Binding-site contacts:
Ligand atom O3B contacts residue GLY61 of chain 1.E at 3.5 Å (h-bond).
Ligand atom S1G contacts residue GLU242 of chain 1.F at 3.1 Å (salt-bridge).
Ligand atom PA contacts residue ARG309 of chain 1.E at 3.2 Å.
Ligand atom PB contacts residue GLY61 of chain 1.E at 3.6 Å.
Ligand atom O3G contacts residue THR65 of chain 1.E at 3.3 Å (h-bond).
Ligand atom O1B contacts residue GLY61 of chain 1.E at 2.8 Å (h-bond).
Ligand atom O3G contacts residue GLU242 of chain 1.F at 2.6 Å (salt-bridge).
Ligand atom N1 contacts residue ILE264 of chain 1.E at 3.6 Å.
Ligand atom O2A contacts residue GLY63 of chain 1.E at 3.0 Å.
Ligand atom PG contacts residue ARG309 of chain 1.E at 3.5 Å.
Ligand atom PG contacts residue GLU242 of chain 1.F at 3.1 Å.
Ligand atom O2B contacts residue LYS64 of chain 1.E at 3.0 Å (salt-bridge).
Ligand atom O2A contacts residue LYS64 of chain 1.E at 3.0 Å (salt-bridge).
Ligand atom PB contacts residue ARG309 of chain 1.E at 3.4 Å.
Ligand atom O3A contacts residue GLY61 of chain 1.E at 3.5 Å.
Ligand atom C5' contacts residue ARG309 of chain 1.E at 3.5 Å.
Ligand atom O1B contacts residue GLY63 of chain 1.E at 3.4 Å (h-bond).
Ligand atom O2A contacts residue LEU66 of chain 1.E at 2.5 Å (h-bond).
Ligand atom C8 contacts residue GLY63 of chain 1.E at 3.5 Å.
Ligand atom O1B contacts residue PRO59 of chain 1.E at 3.4 Å (h-bond).
Ligand atom O2G contacts residue THR65 of chain 1.E at 2.6 Å (h-bond).
Ligand atom O3A contacts residue LYS64 of chain 1.E at 3.5 Å (salt-bridge).
Ligand atom O3A contacts residue GLY63 of chain 1.E at 2.9 Å (h-bond).
Ligand atom O2A contacts residue THR65 of chain 1.E at 2.4 Å (h-bond).
Ligand atom O1A contacts residue THR65 of chain 1.E at 3.2 Å (h-bond).
Ligand atom N7 contacts residue GLY63 of chain 1.E at 3.4 Å.
Ligand atom O3A contacts residue ARG309 of chain 1.E at 3.1 Å (salt-bridge).
Ligand atom O1B contacts residue SER62 of chain 1.E at 2.8 Å (h-bond).
Ligand atom C2 contacts residue ILE264 of chain 1.E at 3.4 Å (hydrophobic).
Ligand atom N6 contacts residue ILE18 of chain 1.E at 3.4 Å (h-bond).
Ligand atom O5' contacts residue ARG309 of chain 1.E at 3.6 Å (salt-bridge).
Ligand atom O3B contacts residue ARG309 of chain 1.E at 2.5 Å (salt-bridge).
Ligand atom PG contacts residue THR65 of chain 1.E at 3.4 Å.
Ligand atom O1B contacts residue LYS64 of chain 1.E at 2.8 Å (salt-bridge).
Ligand atom O2B contacts residue THR65 of chain 1.E at 2.7 Å (h-bond).
Ligand atom PB contacts residue LYS64 of chain 1.E at 3.6 Å.
Ligand atom O3G contacts residue ARG309 of chain 1.E at 3.4 Å (salt-bridge).
Ligand atom N7 contacts residue SER62 of chain 1.E at 3.4 Å (h-bond).
Ligand atom O3B contacts residue GLU242 of chain 1.F at 3.2 Å (salt-bridge).
Ligand atom O1A contacts residue ARG309 of chain 1.E at 2.5 Å (salt-bridge).

A protein and the small-molecule ligand that binds it are described below.
Small molecule (SMILES): Nc1ncnc2c1ncn2[C@@H]1O[C@H](COP(=O)(O)OP(=O)(O)OP(O)(O)=S)[C@@H](O)[C@H]1O

Sequence of chain 1.E:
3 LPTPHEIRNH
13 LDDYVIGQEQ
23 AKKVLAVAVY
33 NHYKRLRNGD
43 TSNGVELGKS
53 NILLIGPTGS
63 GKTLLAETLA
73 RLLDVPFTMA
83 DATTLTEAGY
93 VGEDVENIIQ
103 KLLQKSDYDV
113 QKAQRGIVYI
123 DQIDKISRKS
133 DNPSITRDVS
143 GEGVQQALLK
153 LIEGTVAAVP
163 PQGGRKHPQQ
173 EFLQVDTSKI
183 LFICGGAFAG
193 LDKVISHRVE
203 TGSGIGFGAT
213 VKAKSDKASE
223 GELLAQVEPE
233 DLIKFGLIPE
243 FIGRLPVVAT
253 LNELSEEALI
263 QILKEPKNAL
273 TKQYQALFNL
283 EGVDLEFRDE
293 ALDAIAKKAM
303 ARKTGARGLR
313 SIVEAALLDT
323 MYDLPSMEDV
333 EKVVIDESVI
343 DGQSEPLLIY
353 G

Sequence of chain 1.F:
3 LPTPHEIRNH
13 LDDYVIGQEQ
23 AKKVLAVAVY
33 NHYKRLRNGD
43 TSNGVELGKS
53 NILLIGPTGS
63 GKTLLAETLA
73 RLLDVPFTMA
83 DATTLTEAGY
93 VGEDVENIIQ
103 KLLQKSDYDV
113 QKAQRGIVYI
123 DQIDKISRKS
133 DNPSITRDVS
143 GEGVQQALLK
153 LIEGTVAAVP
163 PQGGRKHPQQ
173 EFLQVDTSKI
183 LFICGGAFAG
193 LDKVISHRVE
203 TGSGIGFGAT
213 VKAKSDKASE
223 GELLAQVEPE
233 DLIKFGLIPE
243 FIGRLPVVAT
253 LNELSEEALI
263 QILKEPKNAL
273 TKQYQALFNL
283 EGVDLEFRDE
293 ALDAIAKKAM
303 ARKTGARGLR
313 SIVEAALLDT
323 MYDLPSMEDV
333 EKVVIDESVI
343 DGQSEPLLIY